Binding-site contacts:
Ligand atom C7 contacts residue ILE139 of chain 1.B at 3.7 Å (hydrophobic).
Ligand atom C4 contacts residue GLY251 of chain 1.B at 3.7 Å.
Ligand atom N1 contacts residue GLY251 of chain 1.B at 3.8 Å.
Ligand atom C21 contacts residue GLY32 of chain 1.B at 3.6 Å.
Ligand atom C22 contacts residue GLY251 of chain 1.B at 3.7 Å.
Ligand atom C8 contacts residue TRP97 of chain 1.B at 3.6 Å (hydrophobic).
Ligand atom C13 contacts residue PHE129 of chain 1.B at 3.5 Å (hydrophobic).
Ligand atom C23 contacts residue SER31 of chain 1.B at 3.2 Å.
Ligand atom O2 contacts residue GLY34 of chain 1.B at 3.6 Å.
Ligand atom N2 contacts residue GLY251 of chain 1.B at 3.4 Å (h-bond).
Ligand atom C18 contacts residue GLY251 of chain 1.B at 3.2 Å.
Ligand atom C6 contacts residue SER56 of chain 1.B at 3.8 Å.
Ligand atom C23 contacts residue SER250 of chain 1.B at 3.3 Å.
Ligand atom C15 contacts residue LEU51 of chain 1.B at 3.8 Å (hydrophobic).
Ligand atom C17 contacts residue GLN33 of chain 1.B at 3.5 Å.
Ligand atom C21 contacts residue ILE131 of chain 1.B at 3.6 Å (hydrophobic).
Ligand atom N1 contacts residue ASP53 of chain 1.B at 2.7 Å (salt-bridge).
Ligand atom N3 contacts residue GLY251 of chain 1.B at 3.3 Å (h-bond).
Ligand atom C4 contacts residue THR252 of chain 1.B at 3.3 Å.
Ligand atom C18 contacts residue LEU51 of chain 1.B at 3.8 Å (hydrophobic).
Ligand atom O2 contacts residue GLY251 of chain 1.B at 3.4 Å.
Ligand atom C20 contacts residue ILE131 of chain 1.B at 3.5 Å (hydrophobic).
Ligand atom C6 contacts residue ASP53 of chain 1.B at 3.5 Å.
Ligand atom C4 contacts residue ASP249 of chain 1.B at 3.6 Å.
Ligand atom C3 contacts residue GLY251 of chain 1.B at 3.2 Å.
Ligand atom C21 contacts residue GLN33 of chain 1.B at 3.7 Å.
Ligand atom C6 contacts residue ILE139 of chain 1.B at 3.6 Å (hydrophobic).
Ligand atom N3 contacts residue ASP53 of chain 1.B at 2.7 Å (salt-bridge).
Ligand atom C3 contacts residue ASP53 of chain 1.B at 3.4 Å.
Ligand atom C9 contacts residue TYR92 of chain 1.B at 3.6 Å (hydrophobic).
Ligand atom C17 contacts residue GLY34 of chain 1.B at 3.4 Å.
Ligand atom C17 contacts residue THR253 of chain 1.B at 3.6 Å.
Ligand atom C23 contacts residue GLY34 of chain 1.B at 3.6 Å.
Ligand atom C12 contacts residue PHE129 of chain 1.B at 3.6 Å (hydrophobic).
Ligand atom C22 contacts residue GLY34 of chain 1.B at 3.7 Å.
Ligand atom C13 contacts residue TRP136 of chain 1.B at 3.8 Å (hydrophobic).
Ligand atom C16 contacts residue GLY251 of chain 1.B at 3.4 Å.
Ligand atom O2 contacts residue SER250 of chain 1.B at 3.3 Å (h-bond).
Ligand atom C14 contacts residue TRP136 of chain 1.B at 3.4 Å (hydrophobic).
Ligand atom N3 contacts residue ASP249 of chain 1.B at 2.8 Å (salt-bridge).

A small-molecule ligand and the protein it binds are described below.
Small molecule (SMILES): [H]/N=C1\N[C@](c2ccccc2)(c2cccc(-c3cccc(OC)c3)c2)C(=O)N1C

Sequence of chain 1.B:
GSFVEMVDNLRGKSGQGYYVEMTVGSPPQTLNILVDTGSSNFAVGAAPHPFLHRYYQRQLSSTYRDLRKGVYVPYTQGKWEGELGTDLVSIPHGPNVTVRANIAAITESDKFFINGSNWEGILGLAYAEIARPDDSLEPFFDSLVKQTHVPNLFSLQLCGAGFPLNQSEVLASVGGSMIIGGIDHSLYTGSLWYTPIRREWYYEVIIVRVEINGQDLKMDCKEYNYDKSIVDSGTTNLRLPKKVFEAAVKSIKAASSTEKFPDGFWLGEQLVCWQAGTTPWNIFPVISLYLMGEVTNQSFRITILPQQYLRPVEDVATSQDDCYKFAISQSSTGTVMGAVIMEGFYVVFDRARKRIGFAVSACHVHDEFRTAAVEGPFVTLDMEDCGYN